Sequence of chain 1.B:
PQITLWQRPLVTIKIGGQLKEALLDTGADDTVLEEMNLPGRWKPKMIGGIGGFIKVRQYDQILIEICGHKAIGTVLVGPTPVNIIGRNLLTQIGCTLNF

This small molecule binds to this protein.
Small molecule (SMILES): CC(C)[C@H](NC(=O)[C@H](Cc1ccccc1)C[C@H](O)[C@H](Cc1ccccc1)NC(=O)OC(C)(C)C)c1ncc[nH]1

Sequence of chain 1.A:
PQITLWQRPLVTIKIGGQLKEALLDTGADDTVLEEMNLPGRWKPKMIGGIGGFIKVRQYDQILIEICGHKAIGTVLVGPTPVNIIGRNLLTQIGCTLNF

Binding-site contacts:
Ligand atom O18 contacts residue GLY27 of chain 1.A at 3.5 Å (h-bond).
Ligand atom C2 contacts residue ILE47 of chain 1.A at 3.8 Å (hydrophobic).
Ligand atom C13 contacts residue PRO81 of chain 1.B at 3.6 Å (hydrophobic).
Ligand atom C32 contacts residue ALA28 of chain 1.B at 3.6 Å (hydrophobic).
Ligand atom N36 contacts residue GLY27 of chain 1.B at 3.4 Å (h-bond).
Ligand atom C3 contacts residue ILE84 of chain 1.A at 3.7 Å (hydrophobic).
Ligand atom C16 contacts residue VAL82 of chain 1.B at 3.7 Å (hydrophobic).
Ligand atom C35 contacts residue GLY48 of chain 1.B at 3.8 Å.
Ligand atom C11 contacts residue GLY27 of chain 1.A at 3.7 Å.
Ligand atom C33 contacts residue ASP30 of chain 1.B at 3.7 Å.
Ligand atom O29 contacts residue GLY49 of chain 1.B at 3.5 Å.
Ligand atom C37 contacts residue ARG8 of chain 1.A at 3.7 Å.
Ligand atom C19 contacts residue ASP25 of chain 1.A at 3.7 Å.
Ligand atom C16 contacts residue LEU23 of chain 1.B at 3.8 Å (hydrophobic).
Ligand atom C23 contacts residue GLY27 of chain 1.B at 3.4 Å.
Ligand atom C10 contacts residue GLY27 of chain 1.A at 3.4 Å.
Ligand atom C15 contacts residue VAL82 of chain 1.B at 3.7 Å (hydrophobic).
Ligand atom C27 contacts residue GLY49 of chain 1.B at 3.8 Å.
Ligand atom O7 contacts residue GLY49 of chain 1.A at 3.4 Å.
Ligand atom C9 contacts residue GLY27 of chain 1.A at 3.5 Å.
Ligand atom C37 contacts residue ASP29 of chain 1.B at 3.0 Å.
Ligand atom C38 contacts residue ASP29 of chain 1.B at 3.7 Å.
Ligand atom O18 contacts residue ASP25 of chain 1.A at 2.9 Å (salt-bridge).
Ligand atom C20 contacts residue GLY27 of chain 1.B at 3.4 Å.
Ligand atom C10 contacts residue ASP25 of chain 1.B at 3.6 Å.
Ligand atom C38 contacts residue GLY48 of chain 1.B at 3.7 Å.
Ligand atom N36 contacts residue ASP29 of chain 1.B at 3.1 Å (salt-bridge).
Ligand atom C26 contacts residue PRO81 of chain 1.A at 3.8 Å (hydrophobic).
Ligand atom C16 contacts residue GLY27 of chain 1.A at 3.2 Å.
Ligand atom N36 contacts residue ALA28 of chain 1.B at 3.6 Å.
Ligand atom O18 contacts residue ASP25 of chain 1.B at 3.0 Å (salt-bridge).
Ligand atom N8 contacts residue GLY27 of chain 1.A at 2.9 Å (h-bond).
Ligand atom C28 contacts residue GLY27 of chain 1.B at 3.8 Å.
Ligand atom C17 contacts residue ASP25 of chain 1.B at 3.6 Å.
Ligand atom C24 contacts residue VAL82 of chain 1.A at 3.7 Å (hydrophobic).
Ligand atom O29 contacts residue ILE50 of chain 1.A at 3.8 Å.
Ligand atom N39 contacts residue GLY48 of chain 1.B at 2.8 Å (h-bond).
Ligand atom C31 contacts residue GLY48 of chain 1.B at 3.8 Å.
Ligand atom C3 contacts residue ALA28 of chain 1.A at 3.4 Å (hydrophobic).
Ligand atom N30 contacts residue GLY27 of chain 1.B at 3.2 Å (h-bond).